Sequence of chain 1.A:
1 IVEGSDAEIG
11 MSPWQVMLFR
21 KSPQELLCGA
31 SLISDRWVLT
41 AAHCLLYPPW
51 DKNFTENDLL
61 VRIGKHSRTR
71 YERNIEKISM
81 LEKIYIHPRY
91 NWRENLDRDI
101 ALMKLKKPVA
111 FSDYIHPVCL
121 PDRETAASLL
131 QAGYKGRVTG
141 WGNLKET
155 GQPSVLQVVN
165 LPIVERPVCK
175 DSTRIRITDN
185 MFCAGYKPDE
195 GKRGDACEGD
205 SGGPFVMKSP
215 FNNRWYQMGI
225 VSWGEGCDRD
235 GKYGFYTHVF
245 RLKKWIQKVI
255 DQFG

Binding-site contacts:
Ligand atom C5 contacts residue ASN53 of chain 1.A at 3.6 Å.
Ligand atom C1 contacts residue ASN53 of chain 1.A at 1.4 Å.
Ligand atom C8 contacts residue LEU46 of chain 1.A at 3.8 Å (hydrophobic).
Ligand atom C7 contacts residue ASN53 of chain 1.A at 3.8 Å.
Ligand atom C3 contacts residue ASN53 of chain 1.A at 3.7 Å.
Ligand atom N2 contacts residue ASN53 of chain 1.A at 2.9 Å (h-bond).
Ligand atom C2 contacts residue ASN53 of chain 1.A at 2.4 Å.
Ligand atom C8 contacts residue ASN53 of chain 1.A at 4.2 Å.
Ligand atom O7 contacts residue LEU46 of chain 1.A at 4.0 Å.
Ligand atom C7 contacts residue LEU46 of chain 1.A at 3.9 Å (hydrophobic).
Ligand atom O7 contacts residue PRO48 of chain 1.A at 4.3 Å.
Ligand atom O5 contacts residue ASN53 of chain 1.A at 2.3 Å (h-bond).
Ligand atom C4 contacts residue ASN53 of chain 1.A at 4.1 Å.

This small molecule binds to this protein.
Small molecule (SMILES): CC(=O)N[C@@H]1[C@@H](O)[C@H](O)[C@@H](CO)O[C@H]1O